Sequence of chain 1.A:
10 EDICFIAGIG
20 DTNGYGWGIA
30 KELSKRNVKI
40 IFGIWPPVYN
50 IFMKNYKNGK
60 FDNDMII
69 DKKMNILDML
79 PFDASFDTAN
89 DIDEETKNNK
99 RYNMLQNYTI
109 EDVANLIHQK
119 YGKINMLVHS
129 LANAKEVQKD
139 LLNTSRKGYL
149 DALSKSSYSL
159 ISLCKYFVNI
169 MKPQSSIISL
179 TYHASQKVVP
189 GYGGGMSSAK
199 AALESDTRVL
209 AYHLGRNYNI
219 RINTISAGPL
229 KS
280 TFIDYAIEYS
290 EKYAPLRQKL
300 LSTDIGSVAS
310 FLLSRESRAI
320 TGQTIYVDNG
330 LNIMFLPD

Binding-site contacts:
Ligand atom C21 contacts residue MET194 of chain 1.A at 4.0 Å (hydrophobic).
Ligand atom C2 contacts residue VAL187 of chain 1.A at 4.0 Å (hydrophobic).
Ligand atom C9 contacts residue TYR180 of chain 1.A at 3.4 Å (hydrophobic).
Ligand atom C7 contacts residue TYR190 of chain 1.A at 3.8 Å (hydrophobic).
Ligand atom C12 contacts residue TYR190 of chain 1.A at 3.4 Å (hydrophobic).
Ligand atom CL24 contacts residue NAD1 of chain 1.C at 3.3 Å.
Ligand atom C6 contacts residue VAL187 of chain 1.A at 3.7 Å (hydrophobic).
Ligand atom O23 contacts residue TYR190 of chain 1.A at 2.6 Å (h-bond).
Ligand atom C10 contacts residue NAD1 of chain 1.C at 3.1 Å.
Ligand atom C4 contacts residue PHE281 of chain 1.A at 3.6 Å (hydrophobic).
Ligand atom C14 contacts residue NAD1 of chain 1.C at 3.4 Å.
Ligand atom C19 contacts residue ALA130 of chain 1.A at 3.2 Å (hydrophobic).
Ligand atom C6 contacts residue PHE281 of chain 1.A at 3.3 Å (hydrophobic).
Ligand atom C5 contacts residue GLY189 of chain 1.A at 3.6 Å.
Ligand atom C11 contacts residue TYR190 of chain 1.A at 3.4 Å (hydrophobic).
Ligand atom C2 contacts residue ALA285 of chain 1.A at 3.6 Å (hydrophobic).
Ligand atom CL25 contacts residue ALA132 of chain 1.A at 3.1 Å.
Ligand atom C5 contacts residue PHE281 of chain 1.A at 3.0 Å (hydrophobic).
Ligand atom O23 contacts residue LYS198 of chain 1.A at 3.9 Å.
Ligand atom C11 contacts residue NAD1 of chain 1.C at 3.0 Å.
Ligand atom O23 contacts residue NAD1 of chain 1.C at 2.7 Å (h-bond).
Ligand atom CL25 contacts residue ASN131 of chain 1.A at 3.8 Å.
Ligand atom C12 contacts residue NAD1 of chain 1.C at 3.3 Å.
Ligand atom C5 contacts residue TYR190 of chain 1.A at 3.8 Å (hydrophobic).
Ligand atom C1 contacts residue PHE281 of chain 1.A at 4.0 Å (hydrophobic).
Ligand atom C9 contacts residue NAD1 of chain 1.C at 3.3 Å.
Ligand atom C15 contacts residue NAD1 of chain 1.C at 3.0 Å.
Ligand atom C6 contacts residue PRO188 of chain 1.A at 3.7 Å (hydrophobic).
Ligand atom C11 contacts residue TYR180 of chain 1.A at 3.6 Å (hydrophobic).
Ligand atom O16 contacts residue NAD1 of chain 1.C at 3.3 Å.
Ligand atom C1 contacts residue VAL187 of chain 1.A at 3.5 Å (hydrophobic).
Ligand atom C18 contacts residue ALA130 of chain 1.A at 3.7 Å (hydrophobic).
Ligand atom C21 contacts residue VAL135 of chain 1.A at 3.8 Å (hydrophobic).
Ligand atom CL24 contacts residue ALA130 of chain 1.A at 3.6 Å.
Ligand atom CL25 contacts residue VAL135 of chain 1.A at 3.8 Å.
Ligand atom C8 contacts residue ILE282 of chain 1.A at 3.9 Å (hydrophobic).
Ligand atom C2 contacts residue TYR180 of chain 1.A at 3.7 Å (hydrophobic).
Ligand atom C1 contacts residue ALA285 of chain 1.A at 4.0 Å (hydrophobic).
Ligand atom C13 contacts residue NAD1 of chain 1.C at 3.4 Å.
Ligand atom C8 contacts residue TYR180 of chain 1.A at 3.9 Å (hydrophobic).

Sequence of chain 2.B:
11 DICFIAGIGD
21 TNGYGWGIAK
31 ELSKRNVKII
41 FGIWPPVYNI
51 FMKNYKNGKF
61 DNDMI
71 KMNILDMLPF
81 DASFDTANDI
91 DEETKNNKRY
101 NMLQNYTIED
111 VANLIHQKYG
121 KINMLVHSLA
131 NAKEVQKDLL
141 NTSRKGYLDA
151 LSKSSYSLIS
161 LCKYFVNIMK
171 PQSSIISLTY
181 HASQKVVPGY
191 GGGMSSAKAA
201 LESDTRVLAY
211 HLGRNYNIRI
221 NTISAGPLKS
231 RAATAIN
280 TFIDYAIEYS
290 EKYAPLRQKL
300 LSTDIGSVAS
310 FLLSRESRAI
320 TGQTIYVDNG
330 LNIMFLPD

A small-molecule ligand and the protein it binds are described below.
Small molecule (SMILES): Oc1cc(CCCc2ccccc2)ccc1Oc1ccc(Cl)cc1Cl